A protein and the small-molecule ligand that binds it are described below.
Small molecule (SMILES): Cc1cc(N)nc(C[C@@H]2CNC[C@@H]2OCCNCCc2cccc(F)c2)c1

Sequence of chain 1.A:
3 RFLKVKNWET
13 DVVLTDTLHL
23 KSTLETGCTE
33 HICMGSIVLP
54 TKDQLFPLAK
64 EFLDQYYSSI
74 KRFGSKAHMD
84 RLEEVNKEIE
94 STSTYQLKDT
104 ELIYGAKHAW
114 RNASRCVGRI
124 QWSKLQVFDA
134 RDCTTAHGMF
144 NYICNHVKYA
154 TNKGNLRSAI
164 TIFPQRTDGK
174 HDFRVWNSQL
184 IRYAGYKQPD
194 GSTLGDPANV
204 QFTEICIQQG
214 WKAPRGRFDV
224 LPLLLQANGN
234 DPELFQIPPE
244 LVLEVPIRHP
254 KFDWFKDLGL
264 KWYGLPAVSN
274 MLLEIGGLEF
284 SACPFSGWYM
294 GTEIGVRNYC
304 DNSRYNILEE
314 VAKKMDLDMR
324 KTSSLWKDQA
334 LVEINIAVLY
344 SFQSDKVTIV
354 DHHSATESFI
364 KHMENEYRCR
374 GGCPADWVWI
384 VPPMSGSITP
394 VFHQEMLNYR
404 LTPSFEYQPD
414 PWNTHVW

Binding-site contacts:
Ligand atom C16 contacts residue GLU296 of chain 1.A at 3.1 Å.
Ligand atom C5A contacts residue VAL40 of chain 1.A at 3.8 Å (hydrophobic).
Ligand atom C15 contacts residue GLU296 of chain 1.A at 3.6 Å.
Ligand atom N1A contacts residue HEM1 of chain 1.C at 2.5 Å (h-bond).
Ligand atom N6A contacts residue HEM1 of chain 1.C at 2.7 Å (h-bond).
Ligand atom C5' contacts residue H4B1 of chain 1.D at 3.4 Å.
Ligand atom F13 contacts residue GLY290 of chain 1.A at 3.4 Å.
Ligand atom F13 contacts residue PHE288 of chain 1.A at 3.6 Å.
Ligand atom C16 contacts residue HEM1 of chain 1.C at 3.7 Å.
Ligand atom C8A contacts residue TYR410 of chain 1.A at 3.7 Å (hydrophobic).
Ligand atom C2 contacts residue HEM1 of chain 1.C at 3.2 Å.
Ligand atom C8A contacts residue TRP10 of chain 1.B at 3.7 Å (hydrophobic).
Ligand atom C14 contacts residue PRO269 of chain 1.A at 3.8 Å (hydrophobic).
Ligand atom C5A contacts residue TYR410 of chain 1.A at 3.3 Å (hydrophobic).
Ligand atom N1' contacts residue HEM1 of chain 1.C at 2.9 Å (h-bond).
Ligand atom C4 contacts residue GLU296 of chain 1.A at 3.5 Å.
Ligand atom N2 contacts residue HEM1 of chain 1.C at 3.3 Å (h-bond).
Ligand atom C2' contacts residue HEM1 of chain 1.C at 2.9 Å.
Ligand atom O1 contacts residue HEM1 of chain 1.C at 3.4 Å (h-bond).
Ligand atom C14 contacts residue HEM1 of chain 1.C at 3.5 Å.
Ligand atom N6A contacts residue ARG118 of chain 1.A at 3.8 Å.
Ligand atom F13 contacts residue PRO269 of chain 1.A at 3.8 Å.
Ligand atom C4A contacts residue TYR410 of chain 1.A at 3.4 Å (hydrophobic).
Ligand atom C3' contacts residue HEM1 of chain 1.C at 3.7 Å.
Ligand atom C2A contacts residue HEM1 of chain 1.C at 3.5 Å.
Ligand atom C6A contacts residue TYR410 of chain 1.A at 3.4 Å (hydrophobic).
Ligand atom F13 contacts residue SER289 of chain 1.A at 3.6 Å.
Ligand atom C2' contacts residue H4B1 of chain 1.D at 3.7 Å.
Ligand atom C6A contacts residue HEM1 of chain 1.C at 3.2 Å.
Ligand atom C1 contacts residue GLN182 of chain 1.A at 3.5 Å.
Ligand atom C11 contacts residue GLU296 of chain 1.A at 3.7 Å.
Ligand atom C3A contacts residue TYR410 of chain 1.A at 3.8 Å (hydrophobic).
Ligand atom C15 contacts residue HEM1 of chain 1.C at 3.4 Å.
Ligand atom C7A contacts residue HEM1 of chain 1.C at 3.7 Å.
Ligand atom C3 contacts residue VAL271 of chain 1.A at 3.7 Å (hydrophobic).
Ligand atom N1' contacts residue H4B1 of chain 1.D at 2.7 Å (h-bond).
Ligand atom C15 contacts residue TRP291 of chain 1.A at 3.5 Å (hydrophobic).
Ligand atom C12 contacts residue VAL271 of chain 1.A at 3.7 Å (hydrophobic).
Ligand atom N6A contacts residue TYR410 of chain 1.A at 3.5 Å.
Ligand atom C3 contacts residue GLU296 of chain 1.A at 3.4 Å.

Sequence of chain 1.B:
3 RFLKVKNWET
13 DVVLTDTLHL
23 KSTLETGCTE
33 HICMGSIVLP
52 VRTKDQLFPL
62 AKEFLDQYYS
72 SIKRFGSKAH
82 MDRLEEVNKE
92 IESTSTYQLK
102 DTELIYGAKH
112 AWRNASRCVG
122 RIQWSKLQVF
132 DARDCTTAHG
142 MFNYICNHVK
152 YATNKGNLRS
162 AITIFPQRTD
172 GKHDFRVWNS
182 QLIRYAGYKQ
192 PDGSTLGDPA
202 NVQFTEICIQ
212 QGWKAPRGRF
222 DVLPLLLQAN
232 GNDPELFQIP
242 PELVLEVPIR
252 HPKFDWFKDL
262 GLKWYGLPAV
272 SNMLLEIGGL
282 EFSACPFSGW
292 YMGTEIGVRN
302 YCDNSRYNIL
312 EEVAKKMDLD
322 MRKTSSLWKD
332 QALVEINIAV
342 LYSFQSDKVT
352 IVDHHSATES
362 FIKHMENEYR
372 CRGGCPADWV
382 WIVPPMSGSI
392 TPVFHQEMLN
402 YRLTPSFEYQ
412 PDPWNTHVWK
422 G